A protein and the small-molecule ligand that binds it are described below.
Small molecule (SMILES): CC(=O)N[C@H]1[C@H](O[C@H]2[C@H](O)[C@@H](NC(C)=O)CO[C@@H]2CO)O[C@H](CO)[C@@H](O)[C@@H]1O

Sequence of chain 1.E:
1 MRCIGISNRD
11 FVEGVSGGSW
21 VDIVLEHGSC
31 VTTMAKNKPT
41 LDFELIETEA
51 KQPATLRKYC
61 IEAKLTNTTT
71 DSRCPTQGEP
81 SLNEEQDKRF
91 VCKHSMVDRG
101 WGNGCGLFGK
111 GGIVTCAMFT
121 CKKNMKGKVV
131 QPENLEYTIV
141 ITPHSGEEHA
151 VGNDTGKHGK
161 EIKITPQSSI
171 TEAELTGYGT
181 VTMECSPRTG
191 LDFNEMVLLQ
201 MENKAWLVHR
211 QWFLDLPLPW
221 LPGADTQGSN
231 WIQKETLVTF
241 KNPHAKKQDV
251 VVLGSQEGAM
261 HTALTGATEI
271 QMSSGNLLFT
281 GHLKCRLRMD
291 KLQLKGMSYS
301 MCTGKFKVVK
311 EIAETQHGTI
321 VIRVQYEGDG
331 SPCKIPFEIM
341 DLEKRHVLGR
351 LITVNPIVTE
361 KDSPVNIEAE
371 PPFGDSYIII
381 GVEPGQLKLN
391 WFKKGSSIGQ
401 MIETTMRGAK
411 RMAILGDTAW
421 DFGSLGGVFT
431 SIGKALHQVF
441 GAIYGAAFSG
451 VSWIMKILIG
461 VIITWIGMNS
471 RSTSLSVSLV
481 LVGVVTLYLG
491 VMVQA

Sequence of chain 1.C:
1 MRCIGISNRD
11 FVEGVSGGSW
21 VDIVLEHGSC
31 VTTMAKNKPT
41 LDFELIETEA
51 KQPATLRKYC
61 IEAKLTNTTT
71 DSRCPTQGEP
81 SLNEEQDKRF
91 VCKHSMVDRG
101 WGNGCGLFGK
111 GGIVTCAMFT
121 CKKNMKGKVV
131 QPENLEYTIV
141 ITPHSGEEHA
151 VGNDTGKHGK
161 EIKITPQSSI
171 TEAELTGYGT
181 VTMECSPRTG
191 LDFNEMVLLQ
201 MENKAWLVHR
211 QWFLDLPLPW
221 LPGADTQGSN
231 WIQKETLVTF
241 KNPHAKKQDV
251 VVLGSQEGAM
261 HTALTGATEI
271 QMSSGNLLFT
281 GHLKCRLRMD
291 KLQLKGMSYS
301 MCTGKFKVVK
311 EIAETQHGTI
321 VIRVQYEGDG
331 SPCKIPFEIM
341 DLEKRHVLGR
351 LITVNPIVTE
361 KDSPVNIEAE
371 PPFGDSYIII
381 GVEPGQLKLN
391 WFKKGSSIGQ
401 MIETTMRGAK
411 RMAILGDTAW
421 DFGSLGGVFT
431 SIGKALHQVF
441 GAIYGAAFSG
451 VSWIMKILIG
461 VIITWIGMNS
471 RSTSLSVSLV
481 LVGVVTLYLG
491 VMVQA

Binding-site contacts:
Ligand atom O5 contacts residue HIS149 of chain 1.E at 3.5 Å (h-bond).
Ligand atom O5 contacts residue HIS158 of chain 1.E at 3.1 Å (h-bond).
Ligand atom C1 contacts residue ASN153 of chain 1.E at 1.4 Å.
Ligand atom C1 contacts residue THR155 of chain 1.E at 4.0 Å.
Ligand atom C2 contacts residue ASN153 of chain 1.E at 2.4 Å.
Ligand atom O6 contacts residue GLY156 of chain 1.E at 4.5 Å.
Ligand atom C6 contacts residue HIS149 of chain 1.E at 4.2 Å.
Ligand atom C4 contacts residue ASN153 of chain 1.E at 4.2 Å.
Ligand atom C2 contacts residue HIS149 of chain 1.E at 3.7 Å.
Ligand atom O6 contacts residue HIS149 of chain 1.E at 3.0 Å (h-bond).
Ligand atom O7 contacts residue ASN153 of chain 1.E at 3.3 Å (h-bond).
Ligand atom C6 contacts residue HIS158 of chain 1.E at 4.0 Å.
Ligand atom C3 contacts residue HIS149 of chain 1.E at 4.5 Å.
Ligand atom O7 contacts residue HIS149 of chain 1.E at 3.6 Å.
Ligand atom C8 contacts residue ASN153 of chain 1.E at 4.0 Å.
Ligand atom C5 contacts residue ASN153 of chain 1.E at 3.6 Å.
Ligand atom O3 contacts residue HIS149 of chain 1.E at 4.2 Å.
Ligand atom C3 contacts residue ASN153 of chain 1.E at 3.8 Å.
Ligand atom C8 contacts residue GLY102 of chain 1.C at 3.3 Å.
Ligand atom O6 contacts residue HIS158 of chain 1.E at 2.8 Å (h-bond).
Ligand atom C1 contacts residue HIS149 of chain 1.E at 3.6 Å.
Ligand atom C7 contacts residue HIS149 of chain 1.E at 4.5 Å.
Ligand atom C4 contacts residue HIS149 of chain 1.E at 4.4 Å.
Ligand atom O5 contacts residue ASN153 of chain 1.E at 2.3 Å (h-bond).
Ligand atom C7 contacts residue ASN153 of chain 1.E at 3.3 Å.
Ligand atom O5 contacts residue THR155 of chain 1.E at 4.3 Å.
Ligand atom N2 contacts residue ASN153 of chain 1.E at 2.9 Å (h-bond).
Ligand atom C1 contacts residue HIS158 of chain 1.E at 3.9 Å.
Ligand atom O6 contacts residue ASN153 of chain 1.E at 4.5 Å.
Ligand atom C5 contacts residue HIS149 of chain 1.E at 4.4 Å.
Ligand atom C5 contacts residue HIS158 of chain 1.E at 4.2 Å.